Sequence of chain 1.C:
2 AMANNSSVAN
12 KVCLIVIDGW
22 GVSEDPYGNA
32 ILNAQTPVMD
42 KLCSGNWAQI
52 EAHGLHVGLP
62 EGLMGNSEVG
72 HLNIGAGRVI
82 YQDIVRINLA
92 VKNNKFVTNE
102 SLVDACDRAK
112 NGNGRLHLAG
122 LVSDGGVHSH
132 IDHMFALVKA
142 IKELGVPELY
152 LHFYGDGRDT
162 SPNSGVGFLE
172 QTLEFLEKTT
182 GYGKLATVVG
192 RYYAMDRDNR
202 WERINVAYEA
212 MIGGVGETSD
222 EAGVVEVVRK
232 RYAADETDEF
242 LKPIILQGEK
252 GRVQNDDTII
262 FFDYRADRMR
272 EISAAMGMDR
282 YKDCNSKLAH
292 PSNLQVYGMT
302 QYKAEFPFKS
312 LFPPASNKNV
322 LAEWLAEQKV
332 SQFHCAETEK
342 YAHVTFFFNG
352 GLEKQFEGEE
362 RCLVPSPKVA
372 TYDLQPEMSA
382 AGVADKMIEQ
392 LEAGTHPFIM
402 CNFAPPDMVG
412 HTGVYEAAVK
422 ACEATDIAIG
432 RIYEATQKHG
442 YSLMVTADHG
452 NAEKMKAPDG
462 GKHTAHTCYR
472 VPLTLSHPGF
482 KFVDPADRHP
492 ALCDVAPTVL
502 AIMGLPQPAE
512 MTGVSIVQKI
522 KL

Binding-site contacts:
Ligand atom OH contacts residue PRO61 of chain 1.C at 3.5 Å.
Ligand atom O contacts residue LEU64 of chain 1.C at 3.6 Å.
Ligand atom O contacts residue ASN67 of chain 1.C at 3.6 Å (h-bond).
Ligand atom CZ contacts residue ASP268 of chain 1.C at 3.5 Å.
Ligand atom SG contacts residue ZN1 of chain 1.P at 2.3 Å.
Ligand atom CD2 contacts residue ARG266 of chain 1.C at 3.7 Å.
Ligand atom OH contacts residue PHE348 of chain 1.C at 3.6 Å.
Ligand atom CD1 contacts residue GLU69 of chain 1.C at 3.7 Å.
Ligand atom O contacts residue LEU64 of chain 1.C at 3.4 Å.
Ligand atom CE2 contacts residue VAL128 of chain 1.C at 3.7 Å (hydrophobic).
Ligand atom O contacts residue VAL128 of chain 1.C at 3.6 Å.
Ligand atom CB contacts residue GLU69 of chain 1.C at 3.6 Å.
Ligand atom CE1 contacts residue ARG266 of chain 1.C at 3.8 Å.
Ligand atom CD contacts residue ASN67 of chain 1.C at 3.6 Å.
Ligand atom O contacts residue ASN67 of chain 1.C at 3.0 Å (h-bond).
Ligand atom SG contacts residue ASP408 of chain 1.C at 3.5 Å (salt-bridge).
Ligand atom SG contacts residue HIS467 of chain 1.C at 3.5 Å (h-bond).
Ligand atom OE1 contacts residue ARG266 of chain 1.C at 2.8 Å (salt-bridge).
Ligand atom CE1 contacts residue PHE348 of chain 1.C at 3.6 Å (hydrophobic).
Ligand atom CD1 contacts residue ARG266 of chain 1.C at 3.8 Å.
Ligand atom OH contacts residue HIS129 of chain 1.C at 3.3 Å.
Ligand atom CG contacts residue GLU69 of chain 1.C at 3.3 Å.
Ligand atom OE2 contacts residue ARG266 of chain 1.C at 2.9 Å (salt-bridge).
Ligand atom OH contacts residue ARG198 of chain 1.C at 3.1 Å (salt-bridge).
Ligand atom OH contacts residue ASP268 of chain 1.C at 2.8 Å (salt-bridge).
Ligand atom CB contacts residue HIS467 of chain 1.C at 3.8 Å.
Ligand atom CB contacts residue HIS412 of chain 1.C at 3.6 Å.
Ligand atom CE1 contacts residue ASP268 of chain 1.C at 3.2 Å.
Ligand atom CE2 contacts residue GLY127 of chain 1.C at 3.6 Å.
Ligand atom CZ contacts residue PRO61 of chain 1.C at 3.7 Å (hydrophobic).
Ligand atom CZ contacts residue PHE348 of chain 1.C at 3.5 Å (hydrophobic).
Ligand atom SG contacts residue LYS341 of chain 1.C at 3.4 Å (salt-bridge).
Ligand atom OH contacts residue GLY127 of chain 1.C at 3.8 Å.
Ligand atom O contacts residue ARG266 of chain 1.C at 3.8 Å.
Ligand atom SG contacts residue HIS412 of chain 1.C at 3.6 Å (h-bond).
Ligand atom CM contacts residue GLN83 of chain 1.C at 3.3 Å.
Ligand atom O contacts residue VAL70 of chain 1.C at 3.2 Å.
Ligand atom CB contacts residue ARG266 of chain 1.C at 3.5 Å.
Ligand atom CD contacts residue ARG266 of chain 1.C at 3.4 Å.
Ligand atom CB contacts residue ZN1 of chain 1.P at 3.1 Å.

This protein binds this small molecule.
Small molecule (SMILES): CC[C@@H]1NC(=O)[C@H](Cc2ccc(O)cc2)NC(=O)[C@H](Cc2ccc(O)cc2)N(C)C(=O)[C@H](CCC(=O)O)NC(=O)[C@H](Cc2ccc(O)cc2)NC(=O)[C@H](C)NC(=O)[C@@H](Cc2ccc(O)cc2)NC(=O)CSC[C@@H](C(=O)N2CCC[C@H]2C(=O)N[C@@H](CCCCN)C(=O)N[C@@H](CS)C(N)=O)NC(=O)[C@H](CCC(=O)O)NC(=O)[C@H](Cc2ccc(O)cc2)N(C)C1=O